Sequence of chain 4.A:
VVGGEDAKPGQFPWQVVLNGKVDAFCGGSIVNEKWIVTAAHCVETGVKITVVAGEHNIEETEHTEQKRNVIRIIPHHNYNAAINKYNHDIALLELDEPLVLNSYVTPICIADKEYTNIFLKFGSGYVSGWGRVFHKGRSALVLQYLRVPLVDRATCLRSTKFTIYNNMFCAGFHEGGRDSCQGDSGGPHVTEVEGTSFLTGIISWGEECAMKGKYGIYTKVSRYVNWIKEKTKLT

The protein below binds the small molecule below.
Small molecule (SMILES): NC(=[NH2+])c1ccc(N)cc1

Binding-site contacts:
Ligand atom C4 contacts residue SER180 of chain 4.A at 3.8 Å.
Ligand atom C3 contacts residue CYS209 of chain 4.A at 3.9 Å (hydrophobic).
Ligand atom N2 contacts residue SER180 of chain 4.A at 3.7 Å.
Ligand atom C7 contacts residue ASP179 of chain 4.A at 3.4 Å.
Ligand atom N2 contacts residue ASP179 of chain 4.A at 2.9 Å (salt-bridge).
Ligand atom C6 contacts residue TRP205 of chain 4.A at 3.9 Å (hydrophobic).
Ligand atom C4 contacts residue CYS181 of chain 4.A at 3.9 Å (hydrophobic).
Ligand atom C7 contacts residue GLY206 of chain 4.A at 3.8 Å.
Ligand atom C3 contacts residue TRP205 of chain 4.A at 4.0 Å (hydrophobic).
Ligand atom N2 contacts residue CYS209 of chain 4.A at 3.5 Å.
Ligand atom C2 contacts residue GLN182 of chain 4.A at 3.7 Å.
Ligand atom C5 contacts residue SER180 of chain 4.A at 3.7 Å.
Ligand atom C7 contacts residue SER180 of chain 4.A at 3.3 Å.
Ligand atom C4 contacts residue GLY206 of chain 4.A at 3.6 Å.
Ligand atom C6 contacts residue CYS181 of chain 4.A at 3.7 Å (hydrophobic).
Ligand atom C3 contacts residue GLU207 of chain 4.A at 3.9 Å.
Ligand atom C6 contacts residue SER185 of chain 4.A at 3.2 Å.
Ligand atom C1 contacts residue GLN182 of chain 4.A at 3.7 Å.
Ligand atom C2 contacts residue GLY206 of chain 4.A at 4.1 Å.
Ligand atom N1 contacts residue SER185 of chain 4.A at 2.9 Å (h-bond).
Ligand atom C6 contacts residue GLN182 of chain 4.A at 4.1 Å.
Ligand atom C1 contacts residue SER204 of chain 4.A at 4.0 Å.
Ligand atom C1 contacts residue CYS181 of chain 4.A at 3.8 Å (hydrophobic).
Ligand atom N2 contacts residue GLU207 of chain 4.A at 3.7 Å.
Ligand atom C3 contacts residue GLY206 of chain 4.A at 3.5 Å.
Ligand atom C7 contacts residue TRP205 of chain 4.A at 3.8 Å (hydrophobic).
Ligand atom N3 contacts residue SER180 of chain 4.A at 2.9 Å (h-bond).
Ligand atom N3 contacts residue ASP179 of chain 4.A at 2.9 Å (salt-bridge).
Ligand atom C1 contacts residue TRP205 of chain 4.A at 4.1 Å (hydrophobic).
Ligand atom N1 contacts residue SER204 of chain 4.A at 3.9 Å.
Ligand atom C5 contacts residue TRP205 of chain 4.A at 3.7 Å (hydrophobic).
Ligand atom N2 contacts residue GLY206 of chain 4.A at 3.6 Å.
Ligand atom C1 contacts residue SER185 of chain 4.A at 3.5 Å.
Ligand atom C5 contacts residue CYS181 of chain 4.A at 3.8 Å (hydrophobic).
Ligand atom C6 contacts residue SER204 of chain 4.A at 3.7 Å.
Ligand atom N3 contacts residue GLY216 of chain 4.A at 3.5 Å.
Ligand atom C4 contacts residue TRP205 of chain 4.A at 3.6 Å (hydrophobic).
Ligand atom N2 contacts residue GLU208 of chain 4.A at 4.1 Å.
Ligand atom N1 contacts residue GLN182 of chain 4.A at 3.7 Å.
Ligand atom N3 contacts residue TRP205 of chain 4.A at 3.7 Å.